The small molecule below binds the protein below.
Small molecule (SMILES): CC[C@H](C)[C@H](NC(=O)[C@@H](NC(=O)[C@H](CC(C)C)NC(=O)[C@@H](N)CCCCN)C(C)C)C(=O)N[C@@H](CC(N)=O)C(=O)N[C@@H](CCCCN)C(=O)N[C@@H](CC(=O)O)C(=O)N[C@@H](CCSC)C(=O)N[C@@H](CCCN=C(N)N)C(=O)N[C@H](C(=O)N[C@@H](CC(=O)O)C(=O)N[C@@H](CC(C)C)C(=O)N[C@@H](Cc1ccccc1)C(=O)N[C@@H](CO)C(=O)N1CCC[C@H]1C(=O)N1CCC[C@H]1C(=O)N[C@H](C=O)CC(N)=O)[C@@H](C)O

Sequence of chain 4.A:
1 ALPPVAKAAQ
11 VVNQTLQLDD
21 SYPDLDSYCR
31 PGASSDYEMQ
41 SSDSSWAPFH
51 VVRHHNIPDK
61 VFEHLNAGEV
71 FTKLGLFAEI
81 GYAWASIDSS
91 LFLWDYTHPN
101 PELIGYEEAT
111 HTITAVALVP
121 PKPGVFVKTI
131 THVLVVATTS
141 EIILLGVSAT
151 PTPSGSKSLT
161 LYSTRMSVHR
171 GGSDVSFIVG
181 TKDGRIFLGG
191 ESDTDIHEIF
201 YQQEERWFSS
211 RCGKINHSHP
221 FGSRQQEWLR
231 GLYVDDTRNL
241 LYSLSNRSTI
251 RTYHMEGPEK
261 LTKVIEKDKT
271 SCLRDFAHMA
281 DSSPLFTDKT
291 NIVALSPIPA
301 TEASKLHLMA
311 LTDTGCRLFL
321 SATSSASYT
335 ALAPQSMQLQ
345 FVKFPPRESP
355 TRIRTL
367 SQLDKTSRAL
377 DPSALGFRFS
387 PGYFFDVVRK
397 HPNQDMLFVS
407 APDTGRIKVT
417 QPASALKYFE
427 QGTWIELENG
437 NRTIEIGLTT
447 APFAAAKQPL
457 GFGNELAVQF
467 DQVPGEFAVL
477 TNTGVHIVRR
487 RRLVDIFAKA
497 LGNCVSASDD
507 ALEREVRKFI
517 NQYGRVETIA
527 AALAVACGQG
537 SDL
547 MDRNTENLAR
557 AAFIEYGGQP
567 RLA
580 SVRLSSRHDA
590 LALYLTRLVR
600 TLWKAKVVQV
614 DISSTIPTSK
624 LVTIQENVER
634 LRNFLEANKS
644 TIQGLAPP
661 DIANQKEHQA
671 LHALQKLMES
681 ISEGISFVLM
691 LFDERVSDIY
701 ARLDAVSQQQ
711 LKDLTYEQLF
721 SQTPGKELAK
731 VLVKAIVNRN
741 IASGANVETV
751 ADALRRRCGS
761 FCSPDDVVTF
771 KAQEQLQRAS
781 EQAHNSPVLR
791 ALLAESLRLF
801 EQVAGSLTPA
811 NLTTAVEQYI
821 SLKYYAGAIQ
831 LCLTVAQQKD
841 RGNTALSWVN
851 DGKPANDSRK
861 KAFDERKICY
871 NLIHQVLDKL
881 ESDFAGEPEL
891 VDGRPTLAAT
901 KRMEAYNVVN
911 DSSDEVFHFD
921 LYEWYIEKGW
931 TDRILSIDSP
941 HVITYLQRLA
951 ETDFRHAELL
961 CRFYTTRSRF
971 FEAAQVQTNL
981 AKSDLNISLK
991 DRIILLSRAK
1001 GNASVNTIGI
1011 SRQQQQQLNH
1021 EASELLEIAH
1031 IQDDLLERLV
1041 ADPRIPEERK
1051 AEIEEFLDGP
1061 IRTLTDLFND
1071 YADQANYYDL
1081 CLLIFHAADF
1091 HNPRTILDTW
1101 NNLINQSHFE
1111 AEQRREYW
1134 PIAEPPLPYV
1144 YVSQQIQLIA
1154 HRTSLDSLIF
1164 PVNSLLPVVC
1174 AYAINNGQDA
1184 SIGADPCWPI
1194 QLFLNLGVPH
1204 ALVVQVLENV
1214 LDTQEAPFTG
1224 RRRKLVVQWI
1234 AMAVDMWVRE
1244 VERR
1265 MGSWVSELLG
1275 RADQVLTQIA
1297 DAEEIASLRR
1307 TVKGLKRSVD

Sequence of chain 4.MA:
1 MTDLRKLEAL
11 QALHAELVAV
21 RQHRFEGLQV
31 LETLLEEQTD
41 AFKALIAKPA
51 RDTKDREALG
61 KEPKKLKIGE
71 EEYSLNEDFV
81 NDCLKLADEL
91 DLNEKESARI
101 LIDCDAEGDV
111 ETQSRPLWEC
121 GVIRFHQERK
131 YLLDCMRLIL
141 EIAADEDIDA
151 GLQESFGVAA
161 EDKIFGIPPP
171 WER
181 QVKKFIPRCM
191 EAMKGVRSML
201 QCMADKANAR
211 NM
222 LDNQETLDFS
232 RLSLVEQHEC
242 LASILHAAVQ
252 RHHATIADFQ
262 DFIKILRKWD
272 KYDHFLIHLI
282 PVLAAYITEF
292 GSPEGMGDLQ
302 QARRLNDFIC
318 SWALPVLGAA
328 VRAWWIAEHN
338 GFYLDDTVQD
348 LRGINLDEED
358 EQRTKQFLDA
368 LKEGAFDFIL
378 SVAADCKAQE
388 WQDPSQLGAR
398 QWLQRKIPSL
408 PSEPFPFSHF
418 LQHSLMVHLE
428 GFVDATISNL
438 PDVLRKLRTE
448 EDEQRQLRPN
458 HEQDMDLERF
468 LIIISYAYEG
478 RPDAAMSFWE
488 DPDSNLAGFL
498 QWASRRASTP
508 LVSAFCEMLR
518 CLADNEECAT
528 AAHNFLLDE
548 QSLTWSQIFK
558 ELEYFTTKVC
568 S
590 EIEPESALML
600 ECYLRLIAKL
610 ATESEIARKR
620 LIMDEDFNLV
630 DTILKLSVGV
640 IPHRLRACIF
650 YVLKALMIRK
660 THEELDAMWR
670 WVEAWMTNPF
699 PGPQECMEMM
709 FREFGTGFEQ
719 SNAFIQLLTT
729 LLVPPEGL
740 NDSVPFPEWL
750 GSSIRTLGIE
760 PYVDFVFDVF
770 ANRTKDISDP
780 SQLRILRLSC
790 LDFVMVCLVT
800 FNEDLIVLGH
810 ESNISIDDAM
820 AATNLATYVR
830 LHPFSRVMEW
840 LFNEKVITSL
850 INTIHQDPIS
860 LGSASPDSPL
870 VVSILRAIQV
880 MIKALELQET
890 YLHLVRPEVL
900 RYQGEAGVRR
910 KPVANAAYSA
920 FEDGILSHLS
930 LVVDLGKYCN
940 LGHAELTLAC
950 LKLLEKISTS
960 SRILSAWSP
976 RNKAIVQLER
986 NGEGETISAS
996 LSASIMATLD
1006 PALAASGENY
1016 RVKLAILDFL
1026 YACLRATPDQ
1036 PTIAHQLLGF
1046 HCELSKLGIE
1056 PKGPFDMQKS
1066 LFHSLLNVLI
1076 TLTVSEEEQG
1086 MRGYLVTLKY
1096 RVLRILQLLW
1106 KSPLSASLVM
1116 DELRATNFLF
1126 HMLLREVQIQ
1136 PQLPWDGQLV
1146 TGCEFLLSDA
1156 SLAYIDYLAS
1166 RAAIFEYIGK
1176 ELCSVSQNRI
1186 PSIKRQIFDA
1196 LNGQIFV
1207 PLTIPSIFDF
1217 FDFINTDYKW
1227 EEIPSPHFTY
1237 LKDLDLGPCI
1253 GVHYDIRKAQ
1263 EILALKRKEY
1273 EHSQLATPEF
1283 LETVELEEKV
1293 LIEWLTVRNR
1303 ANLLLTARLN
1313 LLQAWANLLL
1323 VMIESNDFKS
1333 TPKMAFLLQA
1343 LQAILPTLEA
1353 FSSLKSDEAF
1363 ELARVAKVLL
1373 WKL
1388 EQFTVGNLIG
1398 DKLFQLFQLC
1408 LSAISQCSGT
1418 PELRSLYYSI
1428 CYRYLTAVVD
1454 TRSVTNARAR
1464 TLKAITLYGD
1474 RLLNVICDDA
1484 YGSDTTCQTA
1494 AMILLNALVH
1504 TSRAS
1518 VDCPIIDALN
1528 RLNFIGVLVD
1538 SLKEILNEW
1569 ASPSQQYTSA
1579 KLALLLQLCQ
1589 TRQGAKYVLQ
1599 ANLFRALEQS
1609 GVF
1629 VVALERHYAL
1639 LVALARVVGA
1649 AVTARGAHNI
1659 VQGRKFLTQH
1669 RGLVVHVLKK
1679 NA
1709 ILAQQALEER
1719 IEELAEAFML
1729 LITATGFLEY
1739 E

Binding-site contacts:
Ligand atom OG1 contacts residue ARG1049 of chain 4.A at 2.9 Å (salt-bridge).
Ligand atom CE1 contacts residue ARG1044 of chain 4.A at 3.5 Å.
Ligand atom CD contacts residue GLN1074 of chain 4.A at 3.5 Å.
Ligand atom N contacts residue ASN1069 of chain 4.A at 2.9 Å (h-bond).
Ligand atom O contacts residue ARG1049 of chain 4.A at 3.7 Å.
Ligand atom O contacts residue ARG1049 of chain 4.A at 3.7 Å.
Ligand atom O contacts residue ASN1069 of chain 4.A at 3.0 Å (h-bond).
Ligand atom CZ contacts residue ARG1044 of chain 4.A at 3.2 Å.
Ligand atom CG contacts residue ILE1045 of chain 4.A at 3.5 Å (hydrophobic).
Ligand atom NZ contacts residue LYS1225 of chain 4.MA at 2.1 Å.
Ligand atom NH1 contacts residue ASP1073 of chain 4.A at 3.6 Å.
Ligand atom CD1 contacts residue THR1065 of chain 4.A at 3.5 Å.
Ligand atom CG2 contacts residue PHE1068 of chain 4.A at 3.6 Å (hydrophobic).
Ligand atom C contacts residue ASN1069 of chain 4.A at 3.2 Å.
Ligand atom CD1 contacts residue ARG1044 of chain 4.A at 3.1 Å.
Ligand atom CD1 contacts residue PHE1068 of chain 4.A at 3.4 Å (hydrophobic).
Ligand atom CE contacts residue LYS1225 of chain 4.MA at 2.8 Å.
Ligand atom O contacts residue THR1065 of chain 4.A at 3.2 Å.
Ligand atom O contacts residue ILE1045 of chain 4.A at 3.6 Å.
Ligand atom O contacts residue GLN1074 of chain 4.A at 3.0 Å (h-bond).
Ligand atom NZ contacts residue GLU1228 of chain 4.MA at 2.9 Å.
Ligand atom CG1 contacts residue PHE1068 of chain 4.A at 3.4 Å (hydrophobic).
Ligand atom CA contacts residue ASN1069 of chain 4.A at 3.5 Å.
Ligand atom CD2 contacts residue ILE1045 of chain 4.A at 3.7 Å (hydrophobic).
Ligand atom O contacts residue ARG1049 of chain 4.A at 3.7 Å.
Ligand atom CD1 contacts residue ILE1053 of chain 4.A at 3.4 Å (hydrophobic).
Ligand atom CB contacts residue GLN1074 of chain 4.A at 3.5 Å.
Ligand atom CG contacts residue GLU1052 of chain 4.A at 3.2 Å.
Ligand atom O contacts residue ASN1069 of chain 4.A at 3.3 Å (h-bond).
Ligand atom CE contacts residue GLU1228 of chain 4.MA at 2.5 Å.
Ligand atom N contacts residue GLN1074 of chain 4.A at 3.2 Å (h-bond).
Ligand atom N contacts residue THR1065 of chain 4.A at 3.2 Å (h-bond).
Ligand atom NH1 contacts residue ASN1069 of chain 4.A at 2.8 Å (h-bond).
Ligand atom O contacts residue THR1065 of chain 4.A at 3.6 Å.
Ligand atom CD contacts residue GLU1228 of chain 4.MA at 3.0 Å.
Ligand atom NZ contacts residue ASP1073 of chain 4.A at 3.0 Å (salt-bridge).
Ligand atom CA contacts residue THR1065 of chain 4.A at 3.6 Å.
Ligand atom CG contacts residue GLU1228 of chain 4.MA at 3.1 Å.
Ligand atom CB contacts residue GLU1052 of chain 4.A at 3.1 Å.
Ligand atom NH2 contacts residue ASP1073 of chain 4.A at 3.1 Å (salt-bridge).